A protein and the small-molecule ligand that binds it are described below.
Small molecule (SMILES): N=C(NO)NCCC[C@H](N)C(=O)O

Sequence of chain 2.B:
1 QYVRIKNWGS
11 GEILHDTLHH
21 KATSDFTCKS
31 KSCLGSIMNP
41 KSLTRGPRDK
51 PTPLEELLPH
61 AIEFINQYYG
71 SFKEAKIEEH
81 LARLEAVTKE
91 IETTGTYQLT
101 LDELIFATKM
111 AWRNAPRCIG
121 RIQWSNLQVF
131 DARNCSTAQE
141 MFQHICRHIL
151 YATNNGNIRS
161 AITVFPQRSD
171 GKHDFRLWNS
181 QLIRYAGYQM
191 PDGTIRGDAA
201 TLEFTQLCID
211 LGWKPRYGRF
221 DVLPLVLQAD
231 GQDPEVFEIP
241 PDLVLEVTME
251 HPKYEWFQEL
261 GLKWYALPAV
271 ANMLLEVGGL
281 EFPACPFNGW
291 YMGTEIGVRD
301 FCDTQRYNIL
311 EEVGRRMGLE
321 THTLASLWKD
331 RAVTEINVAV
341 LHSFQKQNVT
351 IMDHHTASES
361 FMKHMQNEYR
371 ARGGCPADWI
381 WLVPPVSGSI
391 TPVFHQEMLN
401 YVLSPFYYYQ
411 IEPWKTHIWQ

Binding-site contacts:
Ligand atom OXT contacts residue GLN181 of chain 2.B at 3.2 Å (h-bond).
Ligand atom O contacts residue TYR291 of chain 2.B at 3.1 Å.
Ligand atom CA contacts residue GLU295 of chain 2.B at 3.6 Å.
Ligand atom NH2 contacts residue TRP290 of chain 2.B at 2.9 Å (h-bond).
Ligand atom CZ contacts residue TRP290 of chain 2.B at 4.0 Å (hydrophobic).
Ligand atom NH2 contacts residue PRO268 of chain 2.B at 4.0 Å.
Ligand atom C contacts residue TYR291 of chain 2.B at 3.3 Å (hydrophobic).
Ligand atom O contacts residue ASP300 of chain 2.B at 2.7 Å (salt-bridge).
Ligand atom CB contacts residue GLN181 of chain 2.B at 4.0 Å.
Ligand atom NH2 contacts residue GLU295 of chain 2.B at 2.8 Å (salt-bridge).
Ligand atom NH1 contacts residue HEM1 of chain 2.K at 3.6 Å (h-bond).
Ligand atom O contacts residue GLU295 of chain 2.B at 3.5 Å.
Ligand atom CG contacts residue GLU295 of chain 2.B at 3.6 Å.
Ligand atom N contacts residue GLU295 of chain 2.B at 2.8 Å (salt-bridge).
Ligand atom OXT contacts residue TYR265 of chain 2.B at 3.5 Å (h-bond).
Ligand atom OH1 contacts residue HEM1 of chain 2.K at 3.1 Å (h-bond).
Ligand atom CG contacts residue HEM1 of chain 2.K at 3.8 Å.
Ligand atom CA contacts residue HEM1 of chain 2.K at 4.2 Å.
Ligand atom CZ contacts residue GLU295 of chain 2.B at 3.5 Å.
Ligand atom NE contacts residue PRO268 of chain 2.B at 3.5 Å.
Ligand atom CD contacts residue GLU295 of chain 2.B at 3.8 Å.
Ligand atom CB contacts residue PRO268 of chain 2.B at 4.1 Å (hydrophobic).
Ligand atom N contacts residue HEM1 of chain 2.K at 3.3 Å (h-bond).
Ligand atom OH1 contacts residue GLY289 of chain 2.B at 3.3 Å (h-bond).
Ligand atom CZ contacts residue HEM1 of chain 2.K at 3.8 Å.
Ligand atom OH1 contacts residue TRP290 of chain 2.B at 3.8 Å.
Ligand atom CZ contacts residue PRO268 of chain 2.B at 3.7 Å (hydrophobic).
Ligand atom C contacts residue GLN181 of chain 2.B at 4.0 Å.
Ligand atom OH1 contacts residue PRO268 of chain 2.B at 4.2 Å.
Ligand atom C contacts residue ASP300 of chain 2.B at 3.6 Å.
Ligand atom NH2 contacts residue TYR291 of chain 2.B at 4.1 Å.
Ligand atom CB contacts residue GLU295 of chain 2.B at 3.5 Å.
Ligand atom CB contacts residue TYR291 of chain 2.B at 4.2 Å (hydrophobic).
Ligand atom CD contacts residue PRO268 of chain 2.B at 4.0 Å (hydrophobic).
Ligand atom OXT contacts residue ASP300 of chain 2.B at 3.8 Å.
Ligand atom CD contacts residue VAL270 of chain 2.B at 3.9 Å (hydrophobic).
Ligand atom NH2 contacts residue HEM1 of chain 2.K at 3.3 Å.
Ligand atom OXT contacts residue TYR291 of chain 2.B at 2.8 Å (h-bond).
Ligand atom NE contacts residue GLU295 of chain 2.B at 2.9 Å (salt-bridge).
Ligand atom CA contacts residue GLN181 of chain 2.B at 3.9 Å.